A small-molecule ligand and the protein it binds are described below.
Small molecule (SMILES): OC[C@@H](O)C(O)[C@@H](O)CO

Binding-site contacts:
Ligand atom C3 contacts residue ASN218 of chain 2.D at 4.3 Å.
Ligand atom O5 contacts residue LYS225 of chain 2.D at 2.8 Å (salt-bridge).
Ligand atom O1 contacts residue GLN124 of chain 2.D at 3.9 Å.
Ligand atom C5 contacts residue LYS225 of chain 2.D at 3.4 Å.
Ligand atom C5 contacts residue ASN218 of chain 2.D at 4.1 Å.
Ligand atom C4 contacts residue ASN218 of chain 2.D at 3.6 Å.
Ligand atom C2 contacts residue ASN218 of chain 2.D at 4.5 Å.
Ligand atom O5 contacts residue ASN218 of chain 2.D at 3.9 Å.

Sequence of chain 2.D:
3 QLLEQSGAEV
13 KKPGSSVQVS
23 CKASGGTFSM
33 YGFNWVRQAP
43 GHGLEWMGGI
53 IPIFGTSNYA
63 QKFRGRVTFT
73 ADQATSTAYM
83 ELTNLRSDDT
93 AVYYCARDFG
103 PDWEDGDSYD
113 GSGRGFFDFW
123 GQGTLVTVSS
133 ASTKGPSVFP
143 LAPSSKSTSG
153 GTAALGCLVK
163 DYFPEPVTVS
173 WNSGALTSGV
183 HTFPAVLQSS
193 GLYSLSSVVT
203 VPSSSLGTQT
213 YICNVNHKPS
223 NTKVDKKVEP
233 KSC